This protein binds this small molecule.
Small molecule (SMILES): Cc1c(NC(=O)c2ccc(C(C)(C)C)cc2)cccc1-c1ncnc2[nH]c(-c3ccc(C(=O)N4CCN(C)CC4)cc3)cc12

Sequence of chain 1.A:
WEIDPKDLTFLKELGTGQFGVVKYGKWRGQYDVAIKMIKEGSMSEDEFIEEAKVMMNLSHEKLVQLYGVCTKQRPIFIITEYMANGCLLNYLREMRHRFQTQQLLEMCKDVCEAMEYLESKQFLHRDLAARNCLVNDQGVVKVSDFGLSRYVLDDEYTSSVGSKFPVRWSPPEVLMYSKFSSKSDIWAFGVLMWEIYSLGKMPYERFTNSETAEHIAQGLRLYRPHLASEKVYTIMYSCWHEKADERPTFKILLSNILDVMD

Binding-site contacts:
Ligand atom C31 contacts residue ASP147 of chain 1.A at 3.3 Å.
Ligand atom C contacts residue LYS38 of chain 1.A at 3.7 Å.
Ligand atom N5 contacts residue ASP147 of chain 1.A at 3.6 Å (salt-bridge).
Ligand atom C31 contacts residue ASN134 of chain 1.A at 3.8 Å.
Ligand atom O1 contacts residue VAL24 of chain 1.A at 3.6 Å.
Ligand atom C13 contacts residue GLY88 of chain 1.A at 3.5 Å.
Ligand atom C14 contacts residue ALA86 of chain 1.A at 3.7 Å (hydrophobic).
Ligand atom N2 contacts residue TYR84 of chain 1.A at 3.5 Å.
Ligand atom C8 contacts residue LEU136 of chain 1.A at 3.7 Å (hydrophobic).
Ligand atom C8 contacts residue GLU83 of chain 1.A at 3.6 Å.
Ligand atom N contacts residue ALA36 of chain 1.A at 3.6 Å.
Ligand atom N2 contacts residue MET85 of chain 1.A at 2.8 Å (h-bond).
Ligand atom C23 contacts residue ALA86 of chain 1.A at 3.6 Å (hydrophobic).
Ligand atom C8 contacts residue ALA36 of chain 1.A at 3.4 Å (hydrophobic).
Ligand atom C30 contacts residue ASN134 of chain 1.A at 3.4 Å.
Ligand atom N1 contacts residue TYR84 of chain 1.A at 3.6 Å.
Ligand atom C24 contacts residue ASN87 of chain 1.A at 3.5 Å.
Ligand atom C34 contacts residue ASP129 of chain 1.A at 3.6 Å.
Ligand atom C22 contacts residue ASN87 of chain 1.A at 3.5 Å.
Ligand atom C contacts residue SER146 of chain 1.A at 3.7 Å.
Ligand atom C14 contacts residue TYR84 of chain 1.A at 3.5 Å (hydrophobic).
Ligand atom C34 contacts residue TYR159 of chain 1.A at 3.6 Å (hydrophobic).
Ligand atom C25 contacts residue LYS38 of chain 1.A at 3.4 Å.
Ligand atom C28 contacts residue PHE21 of chain 1.A at 3.6 Å (hydrophobic).
Ligand atom C23 contacts residue ASN87 of chain 1.A at 3.3 Å.
Ligand atom C14 contacts residue GLY88 of chain 1.A at 3.5 Å.
Ligand atom C33 contacts residue VAL154 of chain 1.A at 3.5 Å (hydrophobic).
Ligand atom C4 contacts residue VAL24 of chain 1.A at 3.5 Å (hydrophobic).
Ligand atom O1 contacts residue LYS38 of chain 1.A at 3.0 Å (salt-bridge).
Ligand atom N1 contacts residue MET85 of chain 1.A at 3.0 Å (h-bond).
Ligand atom C14 contacts residue MET85 of chain 1.A at 3.5 Å (hydrophobic).
Ligand atom C9 contacts residue MET85 of chain 1.A at 3.6 Å (hydrophobic).
Ligand atom C26 contacts residue ASP147 of chain 1.A at 3.4 Å.
Ligand atom C25 contacts residue ASP147 of chain 1.A at 3.7 Å.
Ligand atom C5 contacts residue LEU16 of chain 1.A at 3.5 Å (hydrophobic).
Ligand atom C4 contacts residue LEU16 of chain 1.A at 3.3 Å (hydrophobic).
Ligand atom C5 contacts residue VAL24 of chain 1.A at 3.6 Å (hydrophobic).
Ligand atom C contacts residue ASP147 of chain 1.A at 3.3 Å.
Ligand atom C3 contacts residue VAL24 of chain 1.A at 3.6 Å (hydrophobic).
Ligand atom C15 contacts residue ALA86 of chain 1.A at 3.4 Å (hydrophobic).